The protein below binds the small molecule below.
Small molecule (SMILES): CC(=O)N[C@@H]1[C@@H](O)[C@H](O)[C@@H](CO)O[C@H]1O

Sequence of chain 1.A:
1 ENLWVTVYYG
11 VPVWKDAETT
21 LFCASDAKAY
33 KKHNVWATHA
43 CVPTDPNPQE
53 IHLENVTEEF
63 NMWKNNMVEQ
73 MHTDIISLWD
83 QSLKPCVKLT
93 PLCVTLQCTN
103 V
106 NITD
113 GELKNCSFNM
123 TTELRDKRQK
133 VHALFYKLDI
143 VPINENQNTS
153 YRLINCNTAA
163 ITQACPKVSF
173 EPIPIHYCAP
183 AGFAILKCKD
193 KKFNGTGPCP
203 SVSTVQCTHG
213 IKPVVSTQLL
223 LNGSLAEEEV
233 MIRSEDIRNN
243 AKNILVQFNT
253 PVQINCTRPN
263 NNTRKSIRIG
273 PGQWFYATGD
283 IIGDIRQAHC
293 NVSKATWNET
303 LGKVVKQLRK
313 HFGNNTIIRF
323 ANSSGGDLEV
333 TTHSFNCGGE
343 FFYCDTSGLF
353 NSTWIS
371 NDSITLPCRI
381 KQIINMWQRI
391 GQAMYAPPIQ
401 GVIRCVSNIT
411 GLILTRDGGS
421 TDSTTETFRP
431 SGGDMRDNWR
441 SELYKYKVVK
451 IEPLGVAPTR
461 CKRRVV

Binding-site contacts:
Ligand atom C1 contacts residue ASN57 of chain 1.A at 1.4 Å.
Ligand atom C8 contacts residue SER11 of chain 1.D at 4.4 Å.
Ligand atom C4 contacts residue ASN57 of chain 1.A at 4.2 Å.
Ligand atom C2 contacts residue ASN57 of chain 1.A at 2.5 Å.
Ligand atom C3 contacts residue ASN57 of chain 1.A at 3.8 Å.
Ligand atom N2 contacts residue ASN57 of chain 1.A at 2.9 Å (h-bond).
Ligand atom C5 contacts residue ASN57 of chain 1.A at 3.7 Å.
Ligand atom O5 contacts residue ASN57 of chain 1.A at 2.4 Å (h-bond).
Ligand atom C7 contacts residue ASN57 of chain 1.A at 3.8 Å.
Ligand atom O7 contacts residue ASN57 of chain 1.A at 4.3 Å.

Sequence of chain 1.D:
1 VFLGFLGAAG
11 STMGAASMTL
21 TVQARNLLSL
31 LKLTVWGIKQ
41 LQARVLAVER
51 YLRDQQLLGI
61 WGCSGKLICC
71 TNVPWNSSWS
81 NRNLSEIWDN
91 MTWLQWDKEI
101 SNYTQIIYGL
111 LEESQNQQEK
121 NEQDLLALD